Binding-site contacts:
Ligand atom C4 contacts residue NAG1 of chain 1.B at 4.1 Å.
Ligand atom C6 contacts residue THR66 of chain 1.A at 3.9 Å.
Ligand atom C2 contacts residue NAG1 of chain 1.B at 3.4 Å.
Ligand atom C5 contacts residue NAG1 of chain 1.B at 3.3 Å.
Ligand atom C1 contacts residue NAG1 of chain 1.B at 3.4 Å.
Ligand atom O2 contacts residue NAG1 of chain 1.B at 2.7 Å (h-bond).
Ligand atom C5 contacts residue THR66 of chain 1.A at 4.2 Å.
Ligand atom O5 contacts residue NAG1 of chain 1.B at 2.8 Å (h-bond).
Ligand atom C3 contacts residue NAG1 of chain 1.B at 3.6 Å.

A small-molecule ligand and the protein it binds are described below.
Small molecule (SMILES): C[C@@H]1O[C@@H](O)[C@@H](O)[C@H](O)[C@@H]1O

Sequence of chain 1.A:
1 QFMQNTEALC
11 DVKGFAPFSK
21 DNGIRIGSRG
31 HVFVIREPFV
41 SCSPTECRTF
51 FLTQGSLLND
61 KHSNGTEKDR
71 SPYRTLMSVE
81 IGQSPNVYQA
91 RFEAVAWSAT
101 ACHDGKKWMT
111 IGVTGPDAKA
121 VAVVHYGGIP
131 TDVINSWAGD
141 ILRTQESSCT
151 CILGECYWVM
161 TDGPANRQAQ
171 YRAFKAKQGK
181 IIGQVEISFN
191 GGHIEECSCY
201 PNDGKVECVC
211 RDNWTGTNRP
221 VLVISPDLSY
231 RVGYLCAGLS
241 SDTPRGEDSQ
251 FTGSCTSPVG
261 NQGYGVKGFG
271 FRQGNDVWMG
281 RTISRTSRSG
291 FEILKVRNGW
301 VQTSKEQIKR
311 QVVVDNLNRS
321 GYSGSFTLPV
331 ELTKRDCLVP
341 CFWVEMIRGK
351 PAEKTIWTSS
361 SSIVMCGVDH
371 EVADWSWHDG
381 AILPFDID